Sequence of chain 1.A:
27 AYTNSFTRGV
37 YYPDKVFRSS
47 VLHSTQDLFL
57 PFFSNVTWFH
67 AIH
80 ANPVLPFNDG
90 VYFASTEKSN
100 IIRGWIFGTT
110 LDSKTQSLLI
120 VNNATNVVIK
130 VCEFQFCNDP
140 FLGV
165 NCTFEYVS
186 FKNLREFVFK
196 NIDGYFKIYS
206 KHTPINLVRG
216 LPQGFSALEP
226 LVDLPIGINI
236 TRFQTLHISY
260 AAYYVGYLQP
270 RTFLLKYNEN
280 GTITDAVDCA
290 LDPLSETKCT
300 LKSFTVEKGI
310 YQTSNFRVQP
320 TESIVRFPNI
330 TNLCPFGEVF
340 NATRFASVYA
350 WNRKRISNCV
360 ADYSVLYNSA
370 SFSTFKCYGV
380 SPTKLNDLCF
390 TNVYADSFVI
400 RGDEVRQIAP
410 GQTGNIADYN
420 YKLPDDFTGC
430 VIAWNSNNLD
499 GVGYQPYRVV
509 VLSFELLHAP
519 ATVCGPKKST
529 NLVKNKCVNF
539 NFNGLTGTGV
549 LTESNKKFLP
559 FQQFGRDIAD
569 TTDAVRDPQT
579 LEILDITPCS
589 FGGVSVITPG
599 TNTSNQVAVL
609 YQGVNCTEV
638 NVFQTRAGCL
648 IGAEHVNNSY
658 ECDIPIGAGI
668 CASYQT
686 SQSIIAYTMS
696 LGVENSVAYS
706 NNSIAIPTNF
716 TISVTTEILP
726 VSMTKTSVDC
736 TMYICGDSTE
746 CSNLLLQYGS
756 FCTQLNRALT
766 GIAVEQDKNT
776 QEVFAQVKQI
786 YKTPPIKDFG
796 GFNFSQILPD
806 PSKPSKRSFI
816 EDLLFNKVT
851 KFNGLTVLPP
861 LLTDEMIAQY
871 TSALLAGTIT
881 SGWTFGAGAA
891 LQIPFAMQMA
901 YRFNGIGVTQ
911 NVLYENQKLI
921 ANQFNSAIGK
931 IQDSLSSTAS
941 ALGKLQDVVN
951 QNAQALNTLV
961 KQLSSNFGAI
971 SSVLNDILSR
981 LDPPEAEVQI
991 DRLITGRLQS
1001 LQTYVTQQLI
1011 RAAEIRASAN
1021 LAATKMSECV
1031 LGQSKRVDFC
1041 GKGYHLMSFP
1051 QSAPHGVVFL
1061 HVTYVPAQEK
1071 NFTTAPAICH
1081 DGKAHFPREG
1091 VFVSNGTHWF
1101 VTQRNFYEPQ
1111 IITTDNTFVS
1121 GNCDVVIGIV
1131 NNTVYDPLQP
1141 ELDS

This small molecule binds to this protein.
Small molecule (SMILES): CC(=O)N[C@H]1[C@H](O[C@H]2[C@H](O)[C@@H](NC(C)=O)CO[C@@H]2CO)O[C@H](CO)[C@@H](O)[C@@H]1O

Binding-site contacts:
Ligand atom C2 contacts residue ASN1095 of chain 1.A at 2.4 Å.
Ligand atom C3 contacts residue THR1097 of chain 1.A at 3.7 Å.
Ligand atom C1 contacts residue PHE1100 of chain 1.A at 4.3 Å (hydrophobic).
Ligand atom N2 contacts residue THR1097 of chain 1.A at 3.5 Å (h-bond).
Ligand atom C5 contacts residue ASN1095 of chain 1.A at 3.7 Å.
Ligand atom C2 contacts residue THR1097 of chain 1.A at 3.7 Å.
Ligand atom C1 contacts residue THR1097 of chain 1.A at 3.5 Å.
Ligand atom O7 contacts residue ASN1095 of chain 1.A at 3.6 Å.
Ligand atom C8 contacts residue ASN1095 of chain 1.A at 3.9 Å.
Ligand atom O4 contacts residue HIS1098 of chain 1.A at 4.1 Å.
Ligand atom O6 contacts residue PHE1100 of chain 1.A at 4.2 Å.
Ligand atom C3 contacts residue HIS1098 of chain 1.A at 4.2 Å.
Ligand atom C6 contacts residue PHE1100 of chain 1.A at 3.4 Å (hydrophobic).
Ligand atom C7 contacts residue ASN1095 of chain 1.A at 3.4 Å.
Ligand atom C3 contacts residue ASN1095 of chain 1.A at 3.8 Å.
Ligand atom O5 contacts residue ASN1095 of chain 1.A at 2.4 Å (h-bond).
Ligand atom C5 contacts residue PHE1100 of chain 1.A at 3.9 Å (hydrophobic).
Ligand atom C6 contacts residue HIS1098 of chain 1.A at 4.4 Å.
Ligand atom C4 contacts residue HIS1098 of chain 1.A at 4.3 Å.
Ligand atom C4 contacts residue ASN1095 of chain 1.A at 4.2 Å.
Ligand atom O5 contacts residue HIS1098 of chain 1.A at 4.2 Å.
Ligand atom C1 contacts residue ASN1095 of chain 1.A at 1.4 Å.
Ligand atom N2 contacts residue ASN1095 of chain 1.A at 2.8 Å (h-bond).
Ligand atom O5 contacts residue PHE1100 of chain 1.A at 3.5 Å.
Ligand atom O7 contacts residue HIS1098 of chain 1.A at 3.5 Å (h-bond).
Ligand atom C1 contacts residue HIS1098 of chain 1.A at 4.1 Å.
Ligand atom C5 contacts residue HIS1098 of chain 1.A at 3.6 Å.
Ligand atom C7 contacts residue HIS1098 of chain 1.A at 4.0 Å.
Ligand atom C8 contacts residue HIS1098 of chain 1.A at 4.0 Å.